Sequence of chain 1.A:
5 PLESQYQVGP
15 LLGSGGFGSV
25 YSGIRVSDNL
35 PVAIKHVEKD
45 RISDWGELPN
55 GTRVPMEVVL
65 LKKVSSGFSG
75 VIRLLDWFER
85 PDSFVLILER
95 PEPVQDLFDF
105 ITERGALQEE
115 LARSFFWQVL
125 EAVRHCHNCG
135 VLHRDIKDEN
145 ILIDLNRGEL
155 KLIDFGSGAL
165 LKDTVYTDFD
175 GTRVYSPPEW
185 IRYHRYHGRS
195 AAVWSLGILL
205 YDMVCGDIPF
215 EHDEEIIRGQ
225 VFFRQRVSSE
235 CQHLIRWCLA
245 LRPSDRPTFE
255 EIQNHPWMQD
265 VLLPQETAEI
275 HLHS

The small molecule below binds the protein below.
Small molecule (SMILES): N[C@@H]1CCCC[C@H]1Nc1ccn2ncc(-c3ccc4ccccc4c3)c2n1

Binding-site contacts:
Ligand atom C20 contacts residue LEU92 of chain 1.A at 4.0 Å (hydrophobic).
Ligand atom N2 contacts residue PHE21 of chain 1.A at 3.4 Å.
Ligand atom C18 contacts residue LEU146 of chain 1.A at 4.0 Å (hydrophobic).
Ligand atom C12 contacts residue LEU146 of chain 1.A at 4.0 Å (hydrophobic).
Ligand atom C18 contacts residue ALA37 of chain 1.A at 3.5 Å (hydrophobic).
Ligand atom C22 contacts residue PHE21 of chain 1.A at 3.3 Å (hydrophobic).
Ligand atom C16 contacts residue ALA37 of chain 1.A at 3.9 Å (hydrophobic).
Ligand atom C11 contacts residue VAL24 of chain 1.A at 3.9 Å (hydrophobic).
Ligand atom C19 contacts residue ILE157 of chain 1.A at 3.7 Å (hydrophobic).
Ligand atom C18 contacts residue GLU93 of chain 1.A at 3.8 Å.
Ligand atom C17 contacts residue ALA37 of chain 1.A at 3.6 Å (hydrophobic).
Ligand atom C21 contacts residue LYS39 of chain 1.A at 3.9 Å.
Ligand atom C15 contacts residue VAL98 of chain 1.A at 4.0 Å (hydrophobic).
Ligand atom C15 contacts residue LEU146 of chain 1.A at 3.9 Å (hydrophobic).
Ligand atom C2 contacts residue ASP100 of chain 1.A at 3.6 Å.
Ligand atom C10 contacts residue ILE157 of chain 1.A at 4.0 Å (hydrophobic).
Ligand atom C1 contacts residue GLU143 of chain 1.A at 4.0 Å.
Ligand atom C20 contacts residue ASP158 of chain 1.A at 4.0 Å.
Ligand atom C16 contacts residue GLU93 of chain 1.A at 4.0 Å.
Ligand atom C8 contacts residue VAL24 of chain 1.A at 3.8 Å (hydrophobic).
Ligand atom N3 contacts residue VAL24 of chain 1.A at 3.8 Å.
Ligand atom C17 contacts residue LEU146 of chain 1.A at 3.6 Å (hydrophobic).
Ligand atom N5 contacts residue ASP158 of chain 1.A at 3.8 Å.
Ligand atom C21 contacts residue PHE21 of chain 1.A at 3.5 Å (hydrophobic).
Ligand atom C8 contacts residue ILE157 of chain 1.A at 4.0 Å (hydrophobic).
Ligand atom N1 contacts residue ILE157 of chain 1.A at 4.0 Å.
Ligand atom C16 contacts residue LEU146 of chain 1.A at 3.6 Å (hydrophobic).
Ligand atom C21 contacts residue ASP158 of chain 1.A at 3.5 Å.
Ligand atom C16 contacts residue ARG94 of chain 1.A at 4.0 Å.
Ligand atom N1 contacts residue GLU143 of chain 1.A at 2.8 Å (salt-bridge).
Ligand atom N5 contacts residue LYS39 of chain 1.A at 3.7 Å.
Ligand atom N4 contacts residue ASP158 of chain 1.A at 3.7 Å.
Ligand atom C14 contacts residue LEU16 of chain 1.A at 3.8 Å (hydrophobic).
Ligand atom C15 contacts residue ARG94 of chain 1.A at 3.7 Å.
Ligand atom C4 contacts residue LEU16 of chain 1.A at 3.9 Å (hydrophobic).
Ligand atom N4 contacts residue LYS39 of chain 1.A at 3.0 Å (salt-bridge).
Ligand atom N3 contacts residue ILE157 of chain 1.A at 3.9 Å.
Ligand atom C7 contacts residue PHE21 of chain 1.A at 3.8 Å (hydrophobic).
Ligand atom C13 contacts residue LEU16 of chain 1.A at 3.9 Å (hydrophobic).
Ligand atom C20 contacts residue LYS39 of chain 1.A at 3.8 Å.